This protein binds this small molecule.
Small molecule (SMILES): CC(=O)N[C@@H]1[C@@H](O)[C@H](O)[C@@H](CO)O[C@H]1O

Sequence of chain 2.A:
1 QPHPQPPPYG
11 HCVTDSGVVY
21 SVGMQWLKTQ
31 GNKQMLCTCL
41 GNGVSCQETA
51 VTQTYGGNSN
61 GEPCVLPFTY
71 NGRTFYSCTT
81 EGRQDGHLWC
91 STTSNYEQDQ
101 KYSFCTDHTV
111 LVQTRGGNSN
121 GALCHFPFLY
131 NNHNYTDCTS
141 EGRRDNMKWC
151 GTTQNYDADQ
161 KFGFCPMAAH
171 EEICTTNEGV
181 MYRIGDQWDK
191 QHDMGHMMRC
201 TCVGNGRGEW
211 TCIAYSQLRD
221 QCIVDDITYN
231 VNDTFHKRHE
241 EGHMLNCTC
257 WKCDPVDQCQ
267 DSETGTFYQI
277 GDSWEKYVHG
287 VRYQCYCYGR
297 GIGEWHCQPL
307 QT

Binding-site contacts:
Ligand atom O7 contacts residue ASN134 of chain 2.A at 3.0 Å (h-bond).
Ligand atom C5 contacts residue ASN134 of chain 2.A at 3.5 Å.
Ligand atom O5 contacts residue GLN154 of chain 2.A at 4.4 Å.
Ligand atom O6 contacts residue PRO127 of chain 2.A at 3.0 Å.
Ligand atom N2 contacts residue ASN134 of chain 2.A at 3.3 Å (h-bond).
Ligand atom C7 contacts residue ASN134 of chain 2.A at 3.3 Å.
Ligand atom O5 contacts residue PRO127 of chain 2.A at 3.9 Å.
Ligand atom C8 contacts residue ASN132 of chain 2.A at 3.4 Å.
Ligand atom O5 contacts residue ASN134 of chain 2.A at 2.1 Å (h-bond).
Ligand atom C5 contacts residue GLN154 of chain 2.A at 4.2 Å.
Ligand atom C4 contacts residue ASN134 of chain 2.A at 4.1 Å.
Ligand atom C7 contacts residue LEU129 of chain 2.A at 4.4 Å (hydrophobic).
Ligand atom O6 contacts residue ASN134 of chain 2.A at 4.2 Å.
Ligand atom C1 contacts residue ASN134 of chain 2.A at 1.4 Å.
Ligand atom C6 contacts residue ASN134 of chain 2.A at 4.5 Å.
Ligand atom C2 contacts residue ASN134 of chain 2.A at 2.6 Å.
Ligand atom C8 contacts residue LEU129 of chain 2.A at 3.9 Å (hydrophobic).
Ligand atom C3 contacts residue ASN134 of chain 2.A at 3.8 Å.
Ligand atom C6 contacts residue PRO127 of chain 2.A at 4.3 Å (hydrophobic).